Sequence of chain 1.B:
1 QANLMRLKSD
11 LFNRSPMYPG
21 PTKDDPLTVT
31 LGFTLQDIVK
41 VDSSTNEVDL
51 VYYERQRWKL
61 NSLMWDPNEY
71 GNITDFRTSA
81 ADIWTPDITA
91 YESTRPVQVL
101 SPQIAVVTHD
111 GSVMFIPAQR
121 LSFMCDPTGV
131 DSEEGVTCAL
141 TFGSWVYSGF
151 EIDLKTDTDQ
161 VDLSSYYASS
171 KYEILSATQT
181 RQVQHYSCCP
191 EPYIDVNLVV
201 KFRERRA

Binding-site contacts:
Ligand atom C05 contacts residue CYS188 of chain 1.B at 4.1 Å (hydrophobic).
Ligand atom C11 contacts residue VAL106 of chain 1.C at 3.5 Å (hydrophobic).
Ligand atom C06 contacts residue CYS188 of chain 1.B at 4.0 Å (hydrophobic).
Ligand atom C03 contacts residue TYR91 of chain 1.B at 3.5 Å (hydrophobic).
Ligand atom C14 contacts residue TRP145 of chain 1.B at 3.6 Å (hydrophobic).
Ligand atom N10 contacts residue VAL146 of chain 1.B at 4.1 Å.
Ligand atom C03 contacts residue TRP145 of chain 1.B at 3.5 Å (hydrophobic).
Ligand atom C15 contacts residue ILE116 of chain 1.C at 3.8 Å (hydrophobic).
Ligand atom C07 contacts residue CYS188 of chain 1.B at 3.9 Å (hydrophobic).
Ligand atom N13 contacts residue ILE116 of chain 1.C at 4.0 Å.
Ligand atom C09 contacts residue TYR193 of chain 1.B at 3.8 Å (hydrophobic).
Ligand atom C07 contacts residue TRP145 of chain 1.B at 3.8 Å (hydrophobic).
Ligand atom C05 contacts residue TYR53 of chain 1.C at 4.2 Å (hydrophobic).
Ligand atom C12 contacts residue MET114 of chain 1.C at 4.0 Å (hydrophobic).
Ligand atom C09 contacts residue TRP145 of chain 1.B at 3.7 Å (hydrophobic).
Ligand atom C01 contacts residue TYR91 of chain 1.B at 3.4 Å (hydrophobic).
Ligand atom N02 contacts residue TYR91 of chain 1.B at 2.7 Å (h-bond).
Ligand atom C15 contacts residue TRP145 of chain 1.B at 3.6 Å (hydrophobic).
Ligand atom C01 contacts residue TRP145 of chain 1.B at 3.9 Å (hydrophobic).
Ligand atom N10 contacts residue TYR193 of chain 1.B at 3.2 Å (h-bond).
Ligand atom N10 contacts residue MET114 of chain 1.C at 3.9 Å.
Ligand atom C11 contacts residue MET114 of chain 1.C at 3.6 Å (hydrophobic).
Ligand atom C07 contacts residue CYS189 of chain 1.B at 4.2 Å (hydrophobic).
Ligand atom C08 contacts residue TRP145 of chain 1.B at 3.8 Å (hydrophobic).
Ligand atom N02 contacts residue TRP145 of chain 1.B at 2.9 Å (h-bond).
Ligand atom C04 contacts residue TRP145 of chain 1.B at 3.9 Å (hydrophobic).
Ligand atom C04 contacts residue TYR53 of chain 1.C at 3.9 Å (hydrophobic).
Ligand atom C12 contacts residue VAL106 of chain 1.C at 3.7 Å (hydrophobic).
Ligand atom C08 contacts residue CYS189 of chain 1.B at 3.4 Å (hydrophobic).
Ligand atom C06 contacts residue TYR186 of chain 1.B at 3.6 Å (hydrophobic).
Ligand atom C01 contacts residue TYR186 of chain 1.B at 3.5 Å (hydrophobic).
Ligand atom C16 contacts residue TRP145 of chain 1.B at 3.7 Å (hydrophobic).
Ligand atom N10 contacts residue CYS189 of chain 1.B at 4.0 Å.
Ligand atom C08 contacts residue CYS188 of chain 1.B at 3.7 Å (hydrophobic).
Ligand atom C08 contacts residue TYR193 of chain 1.B at 3.5 Å (hydrophobic).
Ligand atom C12 contacts residue VAL146 of chain 1.B at 3.6 Å (hydrophobic).
Ligand atom C09 contacts residue CYS189 of chain 1.B at 4.0 Å (hydrophobic).
Ligand atom N13 contacts residue VAL146 of chain 1.B at 3.6 Å.
Ligand atom C14 contacts residue ILE116 of chain 1.C at 4.1 Å (hydrophobic).
Ligand atom C11 contacts residue VAL146 of chain 1.B at 4.1 Å (hydrophobic).

Sequence of chain 1.C:
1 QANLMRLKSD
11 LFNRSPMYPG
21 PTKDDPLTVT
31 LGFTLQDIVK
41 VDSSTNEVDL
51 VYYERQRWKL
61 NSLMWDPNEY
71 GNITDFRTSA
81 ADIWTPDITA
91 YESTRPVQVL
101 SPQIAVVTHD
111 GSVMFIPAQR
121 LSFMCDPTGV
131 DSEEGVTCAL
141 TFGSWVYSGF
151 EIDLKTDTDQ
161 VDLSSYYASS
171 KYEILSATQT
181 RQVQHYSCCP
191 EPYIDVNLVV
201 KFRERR

The small molecule below binds the protein below.
Small molecule (SMILES): c1cnc2cc3c(cc2n1)[C@@H]1CNC[C@H]3C1